Sequence of chain 1.A:
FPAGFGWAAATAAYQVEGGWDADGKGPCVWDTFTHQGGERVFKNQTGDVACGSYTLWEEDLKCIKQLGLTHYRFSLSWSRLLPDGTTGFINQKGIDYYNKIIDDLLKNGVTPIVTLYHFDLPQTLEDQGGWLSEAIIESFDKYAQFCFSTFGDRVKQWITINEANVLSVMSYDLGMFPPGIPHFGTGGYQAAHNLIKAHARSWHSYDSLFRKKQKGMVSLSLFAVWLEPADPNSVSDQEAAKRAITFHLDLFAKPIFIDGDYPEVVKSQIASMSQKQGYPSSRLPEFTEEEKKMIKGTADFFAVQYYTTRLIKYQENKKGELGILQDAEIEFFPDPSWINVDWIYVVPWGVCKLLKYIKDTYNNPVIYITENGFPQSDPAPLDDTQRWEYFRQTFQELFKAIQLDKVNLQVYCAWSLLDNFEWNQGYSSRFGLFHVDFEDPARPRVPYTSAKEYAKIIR

Binding-site contacts:
Ligand atom O7 contacts residue LYS45 of chain 1.A at 4.1 Å.
Ligand atom C8 contacts residue LYS45 of chain 1.A at 4.3 Å.
Ligand atom C7 contacts residue ASN46 of chain 1.A at 3.2 Å.
Ligand atom O6 contacts residue GLY39 of chain 1.A at 3.5 Å.
Ligand atom O5 contacts residue GLY39 of chain 1.A at 4.2 Å.
Ligand atom C6 contacts residue GLY39 of chain 1.A at 4.4 Å.
Ligand atom N2 contacts residue GLU41 of chain 1.A at 3.5 Å (salt-bridge).
Ligand atom O5 contacts residue ASN46 of chain 1.A at 2.4 Å (h-bond).
Ligand atom C6 contacts residue GLY40 of chain 1.A at 3.9 Å.
Ligand atom C2 contacts residue ASN46 of chain 1.A at 2.4 Å.
Ligand atom C8 contacts residue GLU41 of chain 1.A at 3.3 Å.
Ligand atom C5 contacts residue GLY40 of chain 1.A at 3.7 Å.
Ligand atom C4 contacts residue ASN46 of chain 1.A at 4.2 Å.
Ligand atom O6 contacts residue GLY40 of chain 1.A at 3.0 Å (h-bond).
Ligand atom C3 contacts residue ASN46 of chain 1.A at 3.8 Å.
Ligand atom O6 contacts residue GLN38 of chain 1.A at 3.7 Å.
Ligand atom O7 contacts residue ASN46 of chain 1.A at 3.1 Å (h-bond).
Ligand atom C1 contacts residue ASN46 of chain 1.A at 1.4 Å.
Ligand atom C8 contacts residue ASN46 of chain 1.A at 4.4 Å.
Ligand atom C5 contacts residue ASN46 of chain 1.A at 3.7 Å.
Ligand atom N2 contacts residue ASN46 of chain 1.A at 2.9 Å (h-bond).
Ligand atom C7 contacts residue GLU41 of chain 1.A at 3.9 Å.
Ligand atom O5 contacts residue GLY40 of chain 1.A at 4.0 Å.
Ligand atom C1 contacts residue GLY40 of chain 1.A at 3.6 Å.

This small molecule binds to this protein.
Small molecule (SMILES): CC(=O)N[C@H]1[C@H](O[C@H]2[C@H](O)[C@@H](NC(C)=O)CO[C@@H]2CO)O[C@H](CO)[C@@H](O)[C@@H]1O